Binding-site contacts:
Ligand atom N1 contacts residue U1 of chain 12.C at 2.8 Å (h-bond).
Ligand atom N6 contacts residue U3 of chain 12.C at 3.0 Å (h-bond).
Ligand atom C2 contacts residue U3 of chain 12.C at 3.0 Å.
Ligand atom N6 contacts residue U2 of chain 12.C at 4.2 Å.
Ligand atom N3 contacts residue U2 of chain 12.C at 3.7 Å.
Ligand atom C4 contacts residue U2 of chain 12.C at 4.3 Å.
Ligand atom C2 contacts residue U1 of chain 12.C at 3.5 Å.
Ligand atom N1 contacts residue U2 of chain 12.C at 3.5 Å (h-bond).
Ligand atom C6 contacts residue U2 of chain 12.C at 4.1 Å.
Ligand atom N3 contacts residue U3 of chain 12.C at 4.2 Å.
Ligand atom N6 contacts residue U1 of chain 12.C at 2.8 Å (h-bond).
Ligand atom C2 contacts residue U2 of chain 12.C at 3.2 Å.
Ligand atom C6 contacts residue U1 of chain 12.C at 3.6 Å.
Ligand atom C6 contacts residue U3 of chain 12.C at 3.3 Å.
Ligand atom N1 contacts residue U3 of chain 12.C at 2.7 Å (h-bond).

A small-molecule ligand and the protein it binds are described below.
Small molecule (SMILES): Nc1ncnc2c1ncn2[C@@H]1O[C@H](CO[P](=O)(O)O[C@H]2[C@@H](O)[C@H](n3cnc4c(N)ncnc43)O[C@@H]2CO[P](=O)(O)O[C@H]2[C@@H](O)[C@H](n3cnc4c(N)ncnc43)O[C@@H]2COP(=O)(O)O)[C@@H](O)[C@H]1O